Sequence of chain 1.A:
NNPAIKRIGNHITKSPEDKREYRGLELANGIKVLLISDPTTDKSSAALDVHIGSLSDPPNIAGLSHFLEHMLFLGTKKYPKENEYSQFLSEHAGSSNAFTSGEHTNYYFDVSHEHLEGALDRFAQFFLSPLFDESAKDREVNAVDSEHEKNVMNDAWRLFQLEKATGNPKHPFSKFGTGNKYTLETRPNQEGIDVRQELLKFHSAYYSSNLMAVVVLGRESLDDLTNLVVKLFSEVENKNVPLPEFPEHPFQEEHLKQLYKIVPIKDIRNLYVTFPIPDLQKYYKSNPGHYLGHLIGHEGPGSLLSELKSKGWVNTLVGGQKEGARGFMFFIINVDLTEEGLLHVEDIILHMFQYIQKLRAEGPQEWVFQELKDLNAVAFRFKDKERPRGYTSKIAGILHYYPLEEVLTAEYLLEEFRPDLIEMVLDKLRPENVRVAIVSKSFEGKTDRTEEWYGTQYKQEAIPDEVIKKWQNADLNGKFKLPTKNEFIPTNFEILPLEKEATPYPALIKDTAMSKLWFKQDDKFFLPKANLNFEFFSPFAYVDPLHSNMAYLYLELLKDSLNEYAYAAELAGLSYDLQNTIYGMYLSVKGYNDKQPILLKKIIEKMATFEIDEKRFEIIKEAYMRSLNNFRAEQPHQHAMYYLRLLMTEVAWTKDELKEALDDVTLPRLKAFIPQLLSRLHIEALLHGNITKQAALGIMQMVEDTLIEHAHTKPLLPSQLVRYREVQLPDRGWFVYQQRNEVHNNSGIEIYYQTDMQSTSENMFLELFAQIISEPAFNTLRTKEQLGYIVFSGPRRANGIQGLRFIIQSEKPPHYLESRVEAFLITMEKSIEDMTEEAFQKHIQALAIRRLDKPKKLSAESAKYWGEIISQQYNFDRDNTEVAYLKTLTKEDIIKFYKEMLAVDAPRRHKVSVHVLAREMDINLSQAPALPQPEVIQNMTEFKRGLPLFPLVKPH

The small molecule below binds the protein below.
Small molecule (SMILES): COC(=O)[C@H](Cc1cnc[nH]1)NC(=O)CN(CC(=O)O)Cc1ccccc1

Binding-site contacts:
Ligand atom O19 contacts residue HIS83 of chain 1.A at 4.1 Å.
Ligand atom O02 contacts residue ARG795 of chain 1.A at 4.2 Å.
Ligand atom C18 contacts residue GLU160 of chain 1.A at 4.0 Å.
Ligand atom C08 contacts residue SER109 of chain 1.A at 3.7 Å.
Ligand atom C13 contacts residue TYR802 of chain 1.A at 3.6 Å (hydrophobic).
Ligand atom C06 contacts residue TYR802 of chain 1.A at 4.2 Å (hydrophobic).
Ligand atom O20 contacts residue ALA111 of chain 1.A at 3.1 Å (h-bond).
Ligand atom C08 contacts residue ASN110 of chain 1.A at 3.6 Å.
Ligand atom C06 contacts residue ASN110 of chain 1.A at 3.5 Å.
Ligand atom C10 contacts residue ASN110 of chain 1.A at 4.3 Å.
Ligand atom N11 contacts residue ASN110 of chain 1.A at 3.8 Å.
Ligand atom O02 contacts residue TYR802 of chain 1.A at 4.3 Å.
Ligand atom C26 contacts residue PHE112 of chain 1.A at 4.2 Å (hydrophobic).
Ligand atom C17 contacts residue TYR802 of chain 1.A at 4.0 Å (hydrophobic).
Ligand atom O19 contacts residue TYR802 of chain 1.A at 3.6 Å.
Ligand atom C05 contacts residue TYR802 of chain 1.A at 3.2 Å (hydrophobic).
Ligand atom C17 contacts residue ALA111 of chain 1.A at 4.1 Å (hydrophobic).
Ligand atom O19 contacts residue ALA111 of chain 1.A at 4.1 Å.
Ligand atom O20 contacts residue TYR802 of chain 1.A at 3.6 Å.
Ligand atom O19 contacts residue ZN1 of chain 1.C at 2.3 Å.
Ligand atom N09 contacts residue SER109 of chain 1.A at 3.4 Å (h-bond).
Ligand atom C07 contacts residue ASN110 of chain 1.A at 3.4 Å.
Ligand atom O19 contacts residue GLU82 of chain 1.A at 4.2 Å.
Ligand atom C15 contacts residue TYR802 of chain 1.A at 3.5 Å (hydrophobic).
Ligand atom O20 contacts residue ASN110 of chain 1.A at 3.3 Å (h-bond).
Ligand atom C01 contacts residue TYR802 of chain 1.A at 3.9 Å (hydrophobic).
Ligand atom N09 contacts residue ASN110 of chain 1.A at 4.2 Å.
Ligand atom C18 contacts residue ZN1 of chain 1.C at 3.5 Å.
Ligand atom C03 contacts residue TYR802 of chain 1.A at 4.1 Å (hydrophobic).
Ligand atom C17 contacts residue GLU160 of chain 1.A at 4.2 Å.
Ligand atom O19 contacts residue HIS79 of chain 1.A at 3.9 Å.
Ligand atom C01 contacts residue ILE803 of chain 1.A at 3.8 Å (hydrophobic).
Ligand atom O14 contacts residue ASN110 of chain 1.A at 3.3 Å (h-bond).
Ligand atom C13 contacts residue ASN110 of chain 1.A at 4.1 Å.
Ligand atom N12 contacts residue TYR802 of chain 1.A at 2.6 Å (h-bond).
Ligand atom O20 contacts residue ZN1 of chain 1.C at 4.1 Å.
Ligand atom C18 contacts residue ALA111 of chain 1.A at 3.5 Å (hydrophobic).
Ligand atom O19 contacts residue GLU160 of chain 1.A at 3.1 Å (salt-bridge).
Ligand atom C18 contacts residue TYR802 of chain 1.A at 3.5 Å (hydrophobic).
Ligand atom C10 contacts residue SER109 of chain 1.A at 4.2 Å.